A protein and the small-molecule ligand that binds it are described below.
Small molecule (SMILES): COC(=O)c1ccccc1S(=O)(=O)NC(=O)N(C)c1nc(C)nc(OC)n1

Sequence of chain 3.A:
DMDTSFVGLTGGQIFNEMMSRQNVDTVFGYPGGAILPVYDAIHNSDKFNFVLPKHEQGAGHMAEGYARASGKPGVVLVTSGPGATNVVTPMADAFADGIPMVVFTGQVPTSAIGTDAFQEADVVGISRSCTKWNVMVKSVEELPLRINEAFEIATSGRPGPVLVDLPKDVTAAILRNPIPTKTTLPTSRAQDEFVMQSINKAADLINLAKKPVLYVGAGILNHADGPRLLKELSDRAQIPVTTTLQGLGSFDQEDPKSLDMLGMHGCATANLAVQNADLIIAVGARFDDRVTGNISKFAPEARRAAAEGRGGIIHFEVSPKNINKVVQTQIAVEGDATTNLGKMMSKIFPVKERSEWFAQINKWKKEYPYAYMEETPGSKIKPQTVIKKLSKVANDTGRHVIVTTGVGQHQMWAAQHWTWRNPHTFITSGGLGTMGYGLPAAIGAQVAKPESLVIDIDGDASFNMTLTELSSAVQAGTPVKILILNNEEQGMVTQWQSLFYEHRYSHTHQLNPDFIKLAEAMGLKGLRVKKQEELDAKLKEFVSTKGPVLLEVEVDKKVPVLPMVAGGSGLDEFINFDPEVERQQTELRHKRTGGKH

Binding-site contacts:
Ligand atom C4 contacts residue ASP369 of chain 3.B at 3.7 Å.
Ligand atom C5' contacts residue MET344 of chain 3.B at 3.6 Å (hydrophobic).
Ligand atom C2' contacts residue TRP576 of chain 3.B at 3.5 Å (hydrophobic).
Ligand atom C10 contacts residue TRP576 of chain 3.B at 3.7 Å (hydrophobic).
Ligand atom C4' contacts residue TRP576 of chain 3.B at 3.7 Å (hydrophobic).
Ligand atom O4' contacts residue ARG370 of chain 3.B at 3.1 Å (salt-bridge).
Ligand atom N5' contacts residue MET572 of chain 3.B at 3.8 Å.
Ligand atom O7B contacts residue PRO182 of chain 3.A at 3.5 Å.
Ligand atom N1' contacts residue TRP576 of chain 3.B at 3.6 Å.
Ligand atom O11 contacts residue PRO182 of chain 3.A at 3.4 Å.
Ligand atom C2 contacts residue ARG370 of chain 3.B at 3.5 Å.
Ligand atom N5' contacts residue TRP576 of chain 3.B at 3.5 Å (h-bond).
Ligand atom C7' contacts residue MET572 of chain 3.B at 3.6 Å (hydrophobic).
Ligand atom C4 contacts residue ARG370 of chain 3.B at 3.5 Å.
Ligand atom C6' contacts residue TRP576 of chain 3.B at 3.7 Å (hydrophobic).
Ligand atom C5 contacts residue ASP369 of chain 3.B at 3.3 Å.
Ligand atom C9 contacts residue TRP576 of chain 3.B at 3.5 Å (hydrophobic).
Ligand atom C4' contacts residue ARG370 of chain 3.B at 3.6 Å.
Ligand atom N1' contacts residue GLY106 of chain 3.A at 3.3 Å.
Ligand atom N3' contacts residue ARG370 of chain 3.B at 3.1 Å (salt-bridge).
Ligand atom N8 contacts residue LYS241 of chain 3.A at 3.1 Å (salt-bridge).
Ligand atom C5' contacts residue FAD1 of chain 3.N at 3.5 Å.
Ligand atom C13 contacts residue PHE191 of chain 3.A at 3.6 Å (hydrophobic).
Ligand atom C7' contacts residue VAL573 of chain 3.B at 3.7 Å (hydrophobic).
Ligand atom O4' contacts residue MET344 of chain 3.B at 3.7 Å.
Ligand atom C10 contacts residue LYS241 of chain 3.A at 3.2 Å.
Ligand atom N10 contacts residue TRP576 of chain 3.B at 3.5 Å.
Ligand atom O11 contacts residue LYS241 of chain 3.A at 3.8 Å.
Ligand atom C6 contacts residue VAL181 of chain 3.A at 3.6 Å (hydrophobic).
Ligand atom C10 contacts residue GLY106 of chain 3.A at 3.5 Å.
Ligand atom C3 contacts residue ARG370 of chain 3.B at 3.3 Å.
Ligand atom C5 contacts residue ALA190 of chain 3.A at 3.6 Å (hydrophobic).
Ligand atom N3' contacts residue TRP576 of chain 3.B at 3.3 Å.
Ligand atom C13 contacts residue GLN192 of chain 3.A at 3.8 Å.
Ligand atom C1 contacts residue PRO182 of chain 3.A at 3.7 Å (hydrophobic).
Ligand atom C1 contacts residue ARG370 of chain 3.B at 3.8 Å.
Ligand atom C6 contacts residue PHE191 of chain 3.A at 3.7 Å (hydrophobic).
Ligand atom O7B contacts residue LYS241 of chain 3.A at 3.4 Å (salt-bridge).
Ligand atom O9 contacts residue ARG370 of chain 3.B at 2.9 Å (salt-bridge).
Ligand atom O9 contacts residue TRP576 of chain 3.B at 3.6 Å.

Sequence of chain 3.B:
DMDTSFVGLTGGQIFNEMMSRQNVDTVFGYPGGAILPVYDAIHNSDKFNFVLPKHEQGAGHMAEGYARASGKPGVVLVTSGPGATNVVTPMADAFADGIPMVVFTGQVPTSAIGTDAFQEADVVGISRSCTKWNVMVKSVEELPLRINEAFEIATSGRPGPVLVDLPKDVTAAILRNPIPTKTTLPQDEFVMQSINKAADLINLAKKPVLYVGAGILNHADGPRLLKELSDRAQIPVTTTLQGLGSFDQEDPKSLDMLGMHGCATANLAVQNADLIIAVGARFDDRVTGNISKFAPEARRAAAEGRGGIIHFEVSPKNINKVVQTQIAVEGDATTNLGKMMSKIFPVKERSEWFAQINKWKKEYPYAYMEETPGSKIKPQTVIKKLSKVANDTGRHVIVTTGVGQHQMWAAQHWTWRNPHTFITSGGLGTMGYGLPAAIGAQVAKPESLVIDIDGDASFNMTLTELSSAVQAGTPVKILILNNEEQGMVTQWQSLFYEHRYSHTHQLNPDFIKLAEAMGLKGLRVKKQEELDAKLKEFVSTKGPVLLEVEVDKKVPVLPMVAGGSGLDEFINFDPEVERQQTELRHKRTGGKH